Binding-site contacts:
Ligand atom N9 contacts residue DG3 of chain 34.C at 3.6 Å.
Ligand atom C2 contacts residue TYR404 of chain 34.A at 3.6 Å (hydrophobic).
Ligand atom C5 contacts residue DG3 of chain 34.C at 3.4 Å.
Ligand atom C6 contacts residue TYR404 of chain 34.A at 3.6 Å (hydrophobic).
Ligand atom O3' contacts residue SER403 of chain 34.A at 3.5 Å.
Ligand atom N1 contacts residue TYR404 of chain 34.A at 3.6 Å.
Ligand atom O3' contacts residue ASP401 of chain 34.A at 3.5 Å.
Ligand atom C4 contacts residue PHE487 of chain 34.A at 3.7 Å (hydrophobic).
Ligand atom C2' contacts residue THR494 of chain 34.A at 3.3 Å.
Ligand atom N3 contacts residue GLU493 of chain 34.A at 3.5 Å (salt-bridge).
Ligand atom O5' contacts residue SER403 of chain 34.A at 3.1 Å (h-bond).
Ligand atom N4 contacts residue GLU489 of chain 34.A at 3.7 Å.
Ligand atom O6 contacts residue DG3 of chain 34.C at 3.5 Å.
Ligand atom C1' contacts residue DG3 of chain 34.C at 3.7 Å.
Ligand atom C5' contacts residue SER403 of chain 34.A at 3.2 Å.
Ligand atom N2 contacts residue DG3 of chain 34.C at 3.5 Å (h-bond).
Ligand atom C2 contacts residue DG3 of chain 34.C at 3.4 Å.
Ligand atom O3' contacts residue HIS496 of chain 34.A at 3.7 Å.
Ligand atom N3 contacts residue DG3 of chain 34.C at 3.4 Å.
Ligand atom C4 contacts residue GLU493 of chain 34.A at 3.4 Å.
Ligand atom C6 contacts residue VAL495 of chain 34.A at 3.7 Å (hydrophobic).
Ligand atom O4' contacts residue SER403 of chain 34.A at 3.3 Å (h-bond).
Ligand atom C4 contacts residue DG3 of chain 34.C at 3.5 Å.
Ligand atom C5' contacts residue PHE402 of chain 34.A at 3.4 Å (hydrophobic).
Ligand atom C8 contacts residue DG3 of chain 34.C at 3.6 Å.
Ligand atom C5 contacts residue VAL495 of chain 34.A at 3.0 Å (hydrophobic).
Ligand atom N1 contacts residue DG3 of chain 34.C at 3.5 Å.
Ligand atom N4 contacts residue VAL495 of chain 34.A at 3.1 Å.
Ligand atom C6 contacts residue DG3 of chain 34.C at 3.5 Å.
Ligand atom C1' contacts residue SER403 of chain 34.A at 3.2 Å.
Ligand atom C4' contacts residue ASP401 of chain 34.A at 3.5 Å.
Ligand atom O6 contacts residue DG4 of chain 34.C at 3.5 Å (h-bond).
Ligand atom O4' contacts residue DG3 of chain 34.C at 3.2 Å (h-bond).
Ligand atom OP2 contacts residue HIS496 of chain 34.A at 2.9 Å (h-bond).
Ligand atom C4 contacts residue VAL495 of chain 34.A at 3.1 Å (hydrophobic).
Ligand atom N4 contacts residue PHE487 of chain 34.A at 2.9 Å (h-bond).
Ligand atom C5' contacts residue ASP401 of chain 34.A at 3.5 Å.
Ligand atom O5' contacts residue ASP401 of chain 34.A at 3.7 Å.
Ligand atom N4 contacts residue GLU493 of chain 34.A at 2.6 Å (salt-bridge).
Ligand atom O4' contacts residue ASP401 of chain 34.A at 3.2 Å (salt-bridge).

This small molecule binds to this protein.
Small molecule (SMILES): Nc1ccn([C@H]2C[C@H](O[P](=O)(O)OC[C@H]3O[C@@H](n4cnc5c(=O)nc(N)[nH]c54)C[C@@H]3O[P](=O)(O)OC[C@H]3O[C@@H](n4cnc5c(N)ncnc54)C[C@@H]3O)[C@@H](COP(=O)=O)O2)c(=O)n1

Sequence of chain 34.A:
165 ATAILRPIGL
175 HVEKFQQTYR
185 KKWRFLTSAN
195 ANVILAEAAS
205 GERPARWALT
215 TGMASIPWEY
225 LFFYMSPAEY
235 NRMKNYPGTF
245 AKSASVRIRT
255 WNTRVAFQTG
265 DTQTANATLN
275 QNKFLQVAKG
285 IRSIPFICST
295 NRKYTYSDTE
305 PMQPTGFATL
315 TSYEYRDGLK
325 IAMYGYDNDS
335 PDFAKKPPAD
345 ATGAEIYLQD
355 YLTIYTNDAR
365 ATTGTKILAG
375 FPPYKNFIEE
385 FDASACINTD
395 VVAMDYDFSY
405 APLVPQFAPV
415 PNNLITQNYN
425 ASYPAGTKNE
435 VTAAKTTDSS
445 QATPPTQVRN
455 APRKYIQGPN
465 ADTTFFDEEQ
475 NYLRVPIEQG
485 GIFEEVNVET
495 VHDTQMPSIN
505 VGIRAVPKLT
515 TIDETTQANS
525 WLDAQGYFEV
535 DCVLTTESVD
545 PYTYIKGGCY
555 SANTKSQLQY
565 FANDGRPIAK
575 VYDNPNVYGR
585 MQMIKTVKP